Sequence of chain 1.C:
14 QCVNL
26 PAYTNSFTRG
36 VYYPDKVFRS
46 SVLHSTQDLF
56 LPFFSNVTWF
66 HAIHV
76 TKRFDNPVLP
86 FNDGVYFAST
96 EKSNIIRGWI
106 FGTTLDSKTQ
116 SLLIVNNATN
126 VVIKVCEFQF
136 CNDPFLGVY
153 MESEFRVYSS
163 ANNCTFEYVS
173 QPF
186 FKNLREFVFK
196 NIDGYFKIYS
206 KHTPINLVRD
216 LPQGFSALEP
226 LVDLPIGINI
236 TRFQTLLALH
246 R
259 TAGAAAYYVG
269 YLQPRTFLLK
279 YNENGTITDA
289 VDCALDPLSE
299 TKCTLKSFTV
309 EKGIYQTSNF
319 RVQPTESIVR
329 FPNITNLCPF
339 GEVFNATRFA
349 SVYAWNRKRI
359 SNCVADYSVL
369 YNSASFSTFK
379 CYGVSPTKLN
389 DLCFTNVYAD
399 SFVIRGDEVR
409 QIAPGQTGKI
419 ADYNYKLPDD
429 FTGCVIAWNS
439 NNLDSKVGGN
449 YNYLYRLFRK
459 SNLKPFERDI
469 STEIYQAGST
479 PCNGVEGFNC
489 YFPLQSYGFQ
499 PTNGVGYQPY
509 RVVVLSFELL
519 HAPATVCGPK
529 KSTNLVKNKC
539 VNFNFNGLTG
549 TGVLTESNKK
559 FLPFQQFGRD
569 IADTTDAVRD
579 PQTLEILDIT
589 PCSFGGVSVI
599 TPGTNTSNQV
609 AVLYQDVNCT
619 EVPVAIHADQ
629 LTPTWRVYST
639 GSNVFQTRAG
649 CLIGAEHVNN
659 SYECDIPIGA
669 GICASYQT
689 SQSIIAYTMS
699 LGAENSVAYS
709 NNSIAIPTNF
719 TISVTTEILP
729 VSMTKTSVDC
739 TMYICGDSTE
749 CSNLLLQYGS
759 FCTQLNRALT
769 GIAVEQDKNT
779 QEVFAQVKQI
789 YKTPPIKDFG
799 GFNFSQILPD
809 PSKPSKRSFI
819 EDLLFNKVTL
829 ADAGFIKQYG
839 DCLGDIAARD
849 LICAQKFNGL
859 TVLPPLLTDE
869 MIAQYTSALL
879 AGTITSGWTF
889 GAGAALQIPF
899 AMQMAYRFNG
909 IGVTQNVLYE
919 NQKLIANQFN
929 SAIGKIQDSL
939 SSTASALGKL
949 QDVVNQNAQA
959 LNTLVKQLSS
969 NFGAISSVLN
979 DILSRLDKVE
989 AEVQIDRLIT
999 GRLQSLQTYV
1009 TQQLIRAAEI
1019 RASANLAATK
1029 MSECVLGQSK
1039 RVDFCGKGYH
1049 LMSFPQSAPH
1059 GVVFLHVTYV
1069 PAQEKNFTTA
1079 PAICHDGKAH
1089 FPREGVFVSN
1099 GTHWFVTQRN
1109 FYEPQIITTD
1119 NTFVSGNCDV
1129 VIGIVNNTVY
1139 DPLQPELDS

Binding-site contacts:
Ligand atom C3 contacts residue ASN717 of chain 1.C at 3.9 Å.
Ligand atom O4 contacts residue LEU922 of chain 1.C at 3.6 Å.
Ligand atom C5 contacts residue ASN717 of chain 1.C at 3.4 Å.
Ligand atom C8 contacts residue ASN717 of chain 1.C at 3.6 Å.
Ligand atom O7 contacts residue LEU922 of chain 1.C at 3.5 Å.
Ligand atom N2 contacts residue ASN717 of chain 1.C at 3.2 Å (h-bond).
Ligand atom C8 contacts residue LEU922 of chain 1.C at 4.3 Å (hydrophobic).
Ligand atom O6 contacts residue GLN926 of chain 1.C at 3.7 Å.
Ligand atom C6 contacts residue ASN717 of chain 1.C at 4.5 Å.
Ligand atom C7 contacts residue ASN717 of chain 1.C at 3.2 Å.
Ligand atom O5 contacts residue ASN717 of chain 1.C at 2.1 Å (h-bond).
Ligand atom C4 contacts residue LEU922 of chain 1.C at 4.3 Å (hydrophobic).
Ligand atom O7 contacts residue GLN1071 of chain 1.C at 4.3 Å.
Ligand atom C2 contacts residue ASN717 of chain 1.C at 2.7 Å.
Ligand atom C8 contacts residue GLN926 of chain 1.C at 4.0 Å.
Ligand atom O5 contacts residue GLN1071 of chain 1.C at 3.9 Å.
Ligand atom O7 contacts residue ASN717 of chain 1.C at 3.1 Å (h-bond).
Ligand atom C1 contacts residue ASN717 of chain 1.C at 1.4 Å.
Ligand atom O6 contacts residue LEU922 of chain 1.C at 4.2 Å.
Ligand atom C3 contacts residue LEU922 of chain 1.C at 4.3 Å (hydrophobic).
Ligand atom C1 contacts residue GLN1071 of chain 1.C at 4.3 Å.
Ligand atom C5 contacts residue LEU922 of chain 1.C at 4.2 Å (hydrophobic).
Ligand atom C4 contacts residue ASN717 of chain 1.C at 4.2 Å.
Ligand atom C7 contacts residue LEU922 of chain 1.C at 3.9 Å (hydrophobic).

The protein below binds the small molecule below.
Small molecule (SMILES): CC(=O)N[C@H]1[C@H](O[C@H]2[C@H](O)[C@@H](NC(C)=O)CO[C@@H]2CO)O[C@H](CO)[C@@H](O)[C@@H]1O